Sequence of chain 1.A:
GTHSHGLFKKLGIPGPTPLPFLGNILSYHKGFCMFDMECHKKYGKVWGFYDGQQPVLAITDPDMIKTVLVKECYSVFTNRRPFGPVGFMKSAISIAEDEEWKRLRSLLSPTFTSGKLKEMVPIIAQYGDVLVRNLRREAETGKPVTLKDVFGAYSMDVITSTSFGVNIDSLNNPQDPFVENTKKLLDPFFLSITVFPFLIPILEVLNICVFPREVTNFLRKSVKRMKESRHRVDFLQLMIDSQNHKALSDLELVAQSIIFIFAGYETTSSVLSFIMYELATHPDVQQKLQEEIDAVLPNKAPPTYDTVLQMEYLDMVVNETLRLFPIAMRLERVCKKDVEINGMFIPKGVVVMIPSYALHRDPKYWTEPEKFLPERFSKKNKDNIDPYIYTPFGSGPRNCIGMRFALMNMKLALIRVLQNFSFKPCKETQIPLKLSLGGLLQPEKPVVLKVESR

Binding-site contacts:
Ligand atom N59 contacts residue HEM1 of chain 1.B at 2.0 Å.
Ligand atom C57 contacts residue ALA285 of chain 1.A at 3.5 Å (hydrophobic).
Ligand atom C60 contacts residue HEM1 of chain 1.B at 2.9 Å.
Ligand atom C17 contacts residue ILE100 of chain 1.A at 3.0 Å (hydrophobic).
Ligand atom C20 contacts residue ILE100 of chain 1.A at 3.0 Å (hydrophobic).
Ligand atom C06 contacts residue ILE100 of chain 1.A at 3.8 Å (hydrophobic).
Ligand atom C09 contacts residue GLY89 of chain 1.A at 3.8 Å.
Ligand atom C12 contacts residue ILE100 of chain 1.A at 3.4 Å (hydrophobic).
Ligand atom C43 contacts residue PHE200 of chain 1.A at 2.8 Å (hydrophobic).
Ligand atom O51 contacts residue GLU288 of chain 1.A at 3.5 Å (salt-bridge).
Ligand atom C40 contacts residue GLY89 of chain 1.A at 2.8 Å.
Ligand atom C65 contacts residue HEM1 of chain 1.B at 3.1 Å.
Ligand atom C42 contacts residue PHE200 of chain 1.A at 3.4 Å (hydrophobic).
Ligand atom C39 contacts residue PRO90 of chain 1.A at 3.3 Å (hydrophobic).
Ligand atom C44 contacts residue PHE200 of chain 1.A at 3.0 Å (hydrophobic).
Ligand atom C58 contacts residue ALA285 of chain 1.A at 3.5 Å (hydrophobic).
Ligand atom C20 contacts residue ILE281 of chain 1.A at 3.2 Å (hydrophobic).
Ligand atom C58 contacts residue HEM1 of chain 1.B at 3.0 Å.
Ligand atom C11 contacts residue ILE100 of chain 1.A at 3.3 Å (hydrophobic).
Ligand atom C30 contacts residue PHE200 of chain 1.A at 3.6 Å (hydrophobic).
Ligand atom C31 contacts residue GLY89 of chain 1.A at 2.8 Å.
Ligand atom C40 contacts residue VAL91 of chain 1.A at 3.0 Å (hydrophobic).
Ligand atom C28 contacts residue GLY89 of chain 1.A at 3.3 Å.
Ligand atom C25 contacts residue PHE284 of chain 1.A at 3.7 Å (hydrophobic).
Ligand atom C64 contacts residue ARG85 of chain 1.A at 3.3 Å.
Ligand atom C35 contacts residue PHE200 of chain 1.A at 3.3 Å (hydrophobic).
Ligand atom C32 contacts residue PHE200 of chain 1.A at 3.8 Å (hydrophobic).
Ligand atom C39 contacts residue GLY89 of chain 1.A at 3.8 Å.
Ligand atom C41 contacts residue VAL91 of chain 1.A at 3.3 Å (hydrophobic).
Ligand atom C44 contacts residue LEU191 of chain 1.A at 3.4 Å (hydrophobic).
Ligand atom C41 contacts residue GLY89 of chain 1.A at 2.8 Å.
Ligand atom C24 contacts residue PHE284 of chain 1.A at 3.8 Å (hydrophobic).
Ligand atom C25 contacts residue PHE221 of chain 1.A at 3.2 Å (hydrophobic).
Ligand atom C40 contacts residue PRO90 of chain 1.A at 2.8 Å (hydrophobic).
Ligand atom C45 contacts residue LEU191 of chain 1.A at 3.0 Å (hydrophobic).
Ligand atom C24 contacts residue PHE221 of chain 1.A at 3.2 Å (hydrophobic).
Ligand atom C16 contacts residue ILE281 of chain 1.A at 2.8 Å (hydrophobic).
Ligand atom C08 contacts residue ILE100 of chain 1.A at 3.4 Å (hydrophobic).
Ligand atom C61 contacts residue THR289 of chain 1.A at 3.5 Å.
Ligand atom C12 contacts residue PHE88 of chain 1.A at 3.7 Å (hydrophobic).

The protein below binds the small molecule below.
Small molecule (SMILES): CC(C)(C)OC(=O)N[C@H](Cc1ccncc1)C(=O)NCc1ccc2-c3ccccn3->[Ir+]34(c5ccccc5-c5ccc6ccccc6n->35)(c3ccccc3-c3ccc5ccccc5n->43)<-n2c1